Sequence of chain 1.D:
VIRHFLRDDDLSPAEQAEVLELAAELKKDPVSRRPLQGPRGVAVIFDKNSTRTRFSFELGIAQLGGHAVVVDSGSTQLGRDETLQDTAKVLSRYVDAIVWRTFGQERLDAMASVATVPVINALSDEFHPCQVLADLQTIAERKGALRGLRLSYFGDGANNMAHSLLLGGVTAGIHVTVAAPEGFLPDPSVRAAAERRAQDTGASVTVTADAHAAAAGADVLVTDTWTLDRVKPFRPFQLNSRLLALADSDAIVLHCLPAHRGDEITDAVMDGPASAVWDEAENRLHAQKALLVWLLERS

This protein binds this small molecule.
Small molecule (SMILES): FC(F)(F)c1cc(Br)c2nc[nH]c2c1

Sequence of chain 1.F:
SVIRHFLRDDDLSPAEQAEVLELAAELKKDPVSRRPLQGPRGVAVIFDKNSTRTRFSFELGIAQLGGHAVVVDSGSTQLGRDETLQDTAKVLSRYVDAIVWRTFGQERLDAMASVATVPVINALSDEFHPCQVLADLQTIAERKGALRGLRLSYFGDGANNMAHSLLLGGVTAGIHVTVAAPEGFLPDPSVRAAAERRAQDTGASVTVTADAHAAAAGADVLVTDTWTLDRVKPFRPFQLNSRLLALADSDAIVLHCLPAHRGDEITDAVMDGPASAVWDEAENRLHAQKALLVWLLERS

Binding-site contacts:
Ligand atom N07 contacts residue GLU84 of chain 1.D at 3.7 Å.
Ligand atom F13 contacts residue LEU93 of chain 1.D at 3.4 Å.
Ligand atom F14 contacts residue ARG54 of chain 1.F at 3.7 Å.
Ligand atom C10 contacts residue THR53 of chain 1.F at 3.6 Å.
Ligand atom C11 contacts residue LEU93 of chain 1.D at 4.2 Å (hydrophobic).
Ligand atom BR1 contacts residue LEU80 of chain 1.D at 3.6 Å.
Ligand atom F12 contacts residue TYR96 of chain 1.D at 4.2 Å.
Ligand atom BR1 contacts residue THR53 of chain 1.F at 4.0 Å.
Ligand atom N09 contacts residue THR78 of chain 1.D at 4.1 Å.
Ligand atom C03 contacts residue THR89 of chain 1.D at 3.9 Å.
Ligand atom C08 contacts residue LEU80 of chain 1.D at 4.0 Å (hydrophobic).
Ligand atom F14 contacts residue TYR96 of chain 1.D at 3.7 Å.
Ligand atom N09 contacts residue SER77 of chain 1.D at 4.0 Å.
Ligand atom N07 contacts residue ARG54 of chain 1.F at 4.0 Å.
Ligand atom F13 contacts residue THR89 of chain 1.D at 3.7 Å.
Ligand atom BR1 contacts residue VAL73 of chain 1.D at 4.1 Å.
Ligand atom C06 contacts residue ARG54 of chain 1.F at 4.2 Å.
Ligand atom C02 contacts residue THR89 of chain 1.D at 4.0 Å.
Ligand atom C10 contacts residue LEU80 of chain 1.D at 3.6 Å (hydrophobic).
Ligand atom F12 contacts residue VAL92 of chain 1.D at 3.2 Å.
Ligand atom C06 contacts residue GLU84 of chain 1.D at 3.8 Å.
Ligand atom C06 contacts residue THR53 of chain 1.F at 4.2 Å.
Ligand atom C05 contacts residue ARG54 of chain 1.F at 3.7 Å.
Ligand atom C05 contacts residue GLU84 of chain 1.D at 3.6 Å.
Ligand atom F14 contacts residue VAL92 of chain 1.D at 4.2 Å.
Ligand atom BR1 contacts residue ILE47 of chain 1.D at 3.6 Å.
Ligand atom N09 contacts residue THR53 of chain 1.F at 4.2 Å.
Ligand atom C02 contacts residue THR53 of chain 1.F at 3.4 Å.
Ligand atom F14 contacts residue PHE57 of chain 1.F at 3.6 Å.
Ligand atom F13 contacts residue VAL92 of chain 1.D at 3.3 Å.
Ligand atom C03 contacts residue LEU93 of chain 1.D at 3.8 Å (hydrophobic).
Ligand atom C11 contacts residue ARG54 of chain 1.F at 4.1 Å.
Ligand atom C03 contacts residue THR53 of chain 1.F at 3.7 Å.
Ligand atom C04 contacts residue THR89 of chain 1.D at 4.0 Å.
Ligand atom N09 contacts residue LEU80 of chain 1.D at 3.3 Å.
Ligand atom F12 contacts residue ARG54 of chain 1.F at 3.0 Å.
Ligand atom C11 contacts residue VAL92 of chain 1.D at 3.8 Å (hydrophobic).
Ligand atom C03 contacts residue PHE57 of chain 1.F at 4.0 Å (hydrophobic).
Ligand atom F14 contacts residue LEU93 of chain 1.D at 4.1 Å.
Ligand atom C02 contacts residue LEU80 of chain 1.D at 4.0 Å (hydrophobic).